A small-molecule ligand and the protein it binds are described below.
Small molecule (SMILES): CC(=O)N[C@H]1[C@H]([C@H](O)[C@H](O)CO)O[C@@](O)(C(=O)O)C[C@@H]1O

Sequence of chain 45.A:
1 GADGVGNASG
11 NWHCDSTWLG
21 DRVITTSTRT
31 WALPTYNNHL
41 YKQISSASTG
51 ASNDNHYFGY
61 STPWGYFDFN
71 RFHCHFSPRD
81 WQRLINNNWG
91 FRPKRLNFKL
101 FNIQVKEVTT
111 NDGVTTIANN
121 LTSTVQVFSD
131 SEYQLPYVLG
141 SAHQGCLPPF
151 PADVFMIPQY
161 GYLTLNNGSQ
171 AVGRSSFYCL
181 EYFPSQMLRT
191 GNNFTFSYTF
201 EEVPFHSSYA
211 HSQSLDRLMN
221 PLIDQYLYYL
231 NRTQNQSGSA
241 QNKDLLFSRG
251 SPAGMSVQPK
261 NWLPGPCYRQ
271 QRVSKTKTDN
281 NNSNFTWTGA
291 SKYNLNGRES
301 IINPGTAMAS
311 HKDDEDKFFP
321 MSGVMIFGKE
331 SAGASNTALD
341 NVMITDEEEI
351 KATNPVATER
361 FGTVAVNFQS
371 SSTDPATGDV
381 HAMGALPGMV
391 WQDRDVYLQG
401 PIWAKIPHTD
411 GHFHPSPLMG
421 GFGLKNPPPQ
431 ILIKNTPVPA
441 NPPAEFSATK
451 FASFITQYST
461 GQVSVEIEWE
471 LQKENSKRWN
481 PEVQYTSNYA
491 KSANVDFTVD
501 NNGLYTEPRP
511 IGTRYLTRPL

Binding-site contacts:
Ligand atom C1 contacts residue ASN284 of chain 13.A at 3.8 Å.
Ligand atom C11 contacts residue ASN55 of chain 13.A at 3.2 Å.
Ligand atom O1A contacts residue ARG232 of chain 45.A at 3.5 Å.
Ligand atom C1 contacts residue ASN231 of chain 45.A at 3.6 Å.
Ligand atom C3 contacts residue THR286 of chain 13.A at 3.5 Å.
Ligand atom C5 contacts residue ASN231 of chain 45.A at 4.5 Å.
Ligand atom O2 contacts residue ARG232 of chain 45.A at 4.5 Å.
Ligand atom O2 contacts residue ASN284 of chain 13.A at 3.0 Å (h-bond).
Ligand atom O2 contacts residue ASN231 of chain 45.A at 4.2 Å.
Ligand atom O1A contacts residue THR286 of chain 13.A at 4.2 Å.
Ligand atom O10 contacts residue SER52 of chain 13.A at 4.4 Å.
Ligand atom C11 contacts residue SER256 of chain 45.A at 4.3 Å.
Ligand atom C4 contacts residue VAL257 of chain 45.A at 4.4 Å (hydrophobic).
Ligand atom O4 contacts residue ASN231 of chain 45.A at 4.2 Å.
Ligand atom C2 contacts residue ASN231 of chain 45.A at 4.0 Å.
Ligand atom O2 contacts residue THR286 of chain 13.A at 4.0 Å.
Ligand atom O1B contacts residue ASN284 of chain 13.A at 3.7 Å.
Ligand atom C2 contacts residue ASN284 of chain 13.A at 3.9 Å.
Ligand atom O1B contacts residue ARG232 of chain 45.A at 2.5 Å (salt-bridge).
Ligand atom C10 contacts residue ASN55 of chain 13.A at 3.8 Å.
Ligand atom C4 contacts residue ASN231 of chain 45.A at 3.5 Å.
Ligand atom O1A contacts residue ASN284 of chain 13.A at 4.5 Å.
Ligand atom O1B contacts residue ASN231 of chain 45.A at 4.3 Å.
Ligand atom O4 contacts residue TRP287 of chain 13.A at 4.1 Å.
Ligand atom C11 contacts residue GLY254 of chain 45.A at 3.6 Å.
Ligand atom O2 contacts residue TRP287 of chain 13.A at 4.5 Å.
Ligand atom O4 contacts residue VAL257 of chain 45.A at 3.1 Å.
Ligand atom C10 contacts residue SER256 of chain 45.A at 4.2 Å.
Ligand atom O10 contacts residue SER256 of chain 45.A at 3.5 Å (h-bond).
Ligand atom C1 contacts residue ARG232 of chain 45.A at 3.6 Å.
Ligand atom O1A contacts residue ASN231 of chain 45.A at 2.7 Å (h-bond).
Ligand atom C3 contacts residue ASN231 of chain 45.A at 3.9 Å.
Ligand atom C2 contacts residue THR286 of chain 13.A at 4.2 Å.
Ligand atom C11 contacts residue ALA253 of chain 45.A at 3.6 Å (hydrophobic).
Ligand atom O10 contacts residue ASN55 of chain 13.A at 3.4 Å (h-bond).
Ligand atom C3 contacts residue TRP287 of chain 13.A at 4.1 Å (hydrophobic).

Sequence of chain 13.A:
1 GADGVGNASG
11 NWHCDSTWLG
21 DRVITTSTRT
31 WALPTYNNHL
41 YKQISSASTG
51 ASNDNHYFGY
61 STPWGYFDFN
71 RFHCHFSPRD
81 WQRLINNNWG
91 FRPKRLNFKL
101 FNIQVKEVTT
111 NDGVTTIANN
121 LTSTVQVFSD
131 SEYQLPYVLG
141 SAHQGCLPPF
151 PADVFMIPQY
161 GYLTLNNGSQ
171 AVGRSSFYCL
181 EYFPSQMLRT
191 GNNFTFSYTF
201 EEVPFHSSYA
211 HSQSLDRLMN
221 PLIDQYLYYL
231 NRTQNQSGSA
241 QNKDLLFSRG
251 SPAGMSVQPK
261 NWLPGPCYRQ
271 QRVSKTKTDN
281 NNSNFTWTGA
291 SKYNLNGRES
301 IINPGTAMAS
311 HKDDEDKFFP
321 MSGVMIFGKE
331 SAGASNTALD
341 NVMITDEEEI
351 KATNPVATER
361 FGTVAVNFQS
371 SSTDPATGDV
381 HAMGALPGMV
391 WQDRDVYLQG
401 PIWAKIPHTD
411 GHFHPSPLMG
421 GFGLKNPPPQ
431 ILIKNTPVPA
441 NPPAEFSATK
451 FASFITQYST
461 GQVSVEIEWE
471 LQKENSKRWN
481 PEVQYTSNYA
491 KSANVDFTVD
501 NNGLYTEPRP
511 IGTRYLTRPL